This small molecule binds to this protein.
Small molecule (SMILES): CC(C)CCC[C@@H](C)[C@H]1CC[C@H]2[C@@H]3CC=C4C[C@@H](O)CC[C@]4(C)[C@H]3CC[C@]12C

Sequence of chain 1.A:
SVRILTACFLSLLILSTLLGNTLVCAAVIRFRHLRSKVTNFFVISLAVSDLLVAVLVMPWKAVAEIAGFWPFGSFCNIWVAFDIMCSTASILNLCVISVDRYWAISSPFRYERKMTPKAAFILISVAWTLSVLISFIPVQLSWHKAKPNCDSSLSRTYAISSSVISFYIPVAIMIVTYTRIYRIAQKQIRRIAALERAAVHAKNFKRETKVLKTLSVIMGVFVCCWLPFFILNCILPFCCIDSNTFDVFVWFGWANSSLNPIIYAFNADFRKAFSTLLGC

Binding-site contacts:
Ligand atom C19 contacts residue ILE146 of chain 1.A at 3.8 Å (hydrophobic).
Ligand atom C14 contacts residue GLN208 of chain 1.A at 4.3 Å.
Ligand atom C7 contacts residue GLN208 of chain 1.A at 3.2 Å.
Ligand atom C18 contacts residue GLN208 of chain 1.A at 4.0 Å.
Ligand atom C18 contacts residue ILE146 of chain 1.A at 3.8 Å (hydrophobic).
Ligand atom C20 contacts residue PHE204 of chain 1.A at 4.1 Å (hydrophobic).
Ligand atom C15 contacts residue GLN208 of chain 1.A at 3.8 Å.
Ligand atom C8 contacts residue GLN208 of chain 1.A at 3.7 Å.
Ligand atom C16 contacts residue PHE204 of chain 1.A at 4.3 Å (hydrophobic).
Ligand atom C5 contacts residue GLN208 of chain 1.A at 4.0 Å.
Ligand atom C6 contacts residue GLN208 of chain 1.A at 3.2 Å.
Ligand atom C22 contacts residue PHE204 of chain 1.A at 3.6 Å (hydrophobic).